Sequence of chain 3.D:
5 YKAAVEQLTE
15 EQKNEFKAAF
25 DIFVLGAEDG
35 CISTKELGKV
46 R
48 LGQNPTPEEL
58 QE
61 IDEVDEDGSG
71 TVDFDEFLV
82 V

Sequence of chain 3.C:
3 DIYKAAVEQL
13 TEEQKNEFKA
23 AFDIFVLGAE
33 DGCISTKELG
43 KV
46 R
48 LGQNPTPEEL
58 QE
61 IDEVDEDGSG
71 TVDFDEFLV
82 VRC

Sequence of chain 2.A:
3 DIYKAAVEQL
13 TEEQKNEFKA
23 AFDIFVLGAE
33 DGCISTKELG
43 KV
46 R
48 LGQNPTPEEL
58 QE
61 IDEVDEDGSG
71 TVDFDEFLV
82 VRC

Binding-site contacts:
Ligand atom C6 contacts residue VAL82 of chain 3.D at 3.6 Å (hydrophobic).
Ligand atom C20 contacts residue VAL9 of chain 3.C at 4.1 Å (hydrophobic).
Ligand atom C8 contacts residue PHE20 of chain 3.C at 3.7 Å (hydrophobic).
Ligand atom C15 contacts residue VAL9 of chain 3.C at 4.2 Å (hydrophobic).
Ligand atom O2 contacts residue PHE24 of chain 3.C at 3.6 Å.
Ligand atom C24 contacts residue LYS17 of chain 3.C at 4.4 Å.
Ligand atom C2 contacts residue PHE24 of chain 3.C at 3.8 Å (hydrophobic).
Ligand atom C5 contacts residue VAL82 of chain 3.D at 3.6 Å (hydrophobic).
Ligand atom C1 contacts residue PHE24 of chain 3.C at 3.4 Å (hydrophobic).
Ligand atom C16 contacts residue LYS17 of chain 3.C at 4.2 Å.
Ligand atom C3 contacts residue PHE24 of chain 3.C at 3.9 Å (hydrophobic).
Ligand atom C24 contacts residue VAL9 of chain 3.C at 4.4 Å (hydrophobic).
Ligand atom C8 contacts residue ILE4 of chain 2.A at 3.8 Å (hydrophobic).
Ligand atom C9 contacts residue ILE4 of chain 2.A at 4.2 Å (hydrophobic).
Ligand atom C7 contacts residue LYS21 of chain 3.C at 3.6 Å.
Ligand atom C2 contacts residue LYS21 of chain 3.C at 4.1 Å.
Ligand atom C1 contacts residue VAL82 of chain 3.D at 4.3 Å (hydrophobic).
Ligand atom C16 contacts residue VAL9 of chain 3.C at 3.7 Å (hydrophobic).
Ligand atom C7 contacts residue PHE20 of chain 3.C at 3.7 Å (hydrophobic).
Ligand atom C8 contacts residue LYS21 of chain 3.C at 4.3 Å.

The protein below binds the small molecule below.
Small molecule (SMILES): C[C@H](CCC(=O)O)[C@H]1CC[C@H]2[C@@H]3CC[C@@H]4C[C@H](O)CC[C@]4(C)[C@H]3C[C@H](O)[C@]12C